The protein below binds the small molecule below.
Small molecule (SMILES): CCCCCCCCCCO[C@@H]1O[C@H](CO)[C@@H](O[C@H]2O[C@H](CO)[C@@H](O)[C@H](O)[C@H]2O)[C@H](O)[C@H]1O

Sequence of chain 1.N:
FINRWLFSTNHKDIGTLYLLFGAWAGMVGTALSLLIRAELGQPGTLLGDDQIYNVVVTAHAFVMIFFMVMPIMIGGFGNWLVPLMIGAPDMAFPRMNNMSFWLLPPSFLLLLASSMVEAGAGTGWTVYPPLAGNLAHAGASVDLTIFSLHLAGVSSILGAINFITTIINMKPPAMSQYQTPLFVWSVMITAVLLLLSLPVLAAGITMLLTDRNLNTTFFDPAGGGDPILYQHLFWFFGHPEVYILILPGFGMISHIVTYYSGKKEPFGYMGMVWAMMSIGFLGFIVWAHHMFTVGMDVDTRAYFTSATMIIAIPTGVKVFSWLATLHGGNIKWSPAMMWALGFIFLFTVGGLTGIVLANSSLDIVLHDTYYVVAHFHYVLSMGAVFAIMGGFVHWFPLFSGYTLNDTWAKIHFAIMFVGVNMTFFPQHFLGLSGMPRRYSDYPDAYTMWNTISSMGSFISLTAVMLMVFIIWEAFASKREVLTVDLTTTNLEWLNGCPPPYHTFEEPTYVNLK

Sequence of chain 1.X:
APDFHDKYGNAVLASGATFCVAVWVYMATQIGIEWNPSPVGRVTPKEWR

Binding-site contacts:
Ligand atom C37 contacts residue ILE86 of chain 1.Q at 4.1 Å (hydrophobic).
Ligand atom C19 contacts residue VAL25 of chain 1.X at 4.4 Å (hydrophobic).
Ligand atom C43 contacts residue ILE86 of chain 1.Q at 3.8 Å (hydrophobic).
Ligand atom C40 contacts residue TRP24 of chain 1.X at 3.7 Å (hydrophobic).
Ligand atom C19 contacts residue VAL21 of chain 1.X at 3.9 Å (hydrophobic).
Ligand atom C43 contacts residue TGL1 of chain 1.EE at 3.8 Å.
Ligand atom C34 contacts residue TRP24 of chain 1.X at 4.2 Å (hydrophobic).
Ligand atom C40 contacts residue MET423 of chain 1.N at 3.8 Å (hydrophobic).
Ligand atom C43 contacts residue ILE460 of chain 1.N at 4.4 Å (hydrophobic).
Ligand atom C22 contacts residue VAL21 of chain 1.X at 4.4 Å (hydrophobic).
Ligand atom C31 contacts residue TRP24 of chain 1.X at 4.1 Å (hydrophobic).
Ligand atom C22 contacts residue VAL25 of chain 1.X at 4.2 Å (hydrophobic).
Ligand atom C37 contacts residue TRP24 of chain 1.X at 3.7 Å (hydrophobic).
Ligand atom C25 contacts residue VAL21 of chain 1.X at 4.1 Å (hydrophobic).
Ligand atom C37 contacts residue TGL1 of chain 1.EE at 4.2 Å.
Ligand atom C40 contacts residue ILE86 of chain 1.Q at 3.9 Å (hydrophobic).
Ligand atom C37 contacts residue CYS20 of chain 1.X at 4.2 Å (hydrophobic).
Ligand atom C43 contacts residue VAL419 of chain 1.N at 4.0 Å (hydrophobic).
Ligand atom C43 contacts residue MET423 of chain 1.N at 3.5 Å (hydrophobic).
Ligand atom C28 contacts residue TRP24 of chain 1.X at 4.4 Å (hydrophobic).

Sequence of chain 1.Q:
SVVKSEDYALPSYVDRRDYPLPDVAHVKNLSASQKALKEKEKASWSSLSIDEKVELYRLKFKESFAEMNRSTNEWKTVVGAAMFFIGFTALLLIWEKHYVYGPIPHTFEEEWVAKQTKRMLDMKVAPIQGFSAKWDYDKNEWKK